A small-molecule ligand and the protein it binds are described below.
Small molecule (SMILES): C[C@@H](NCCn1cccn1)c1ccc(F)cc1

Binding-site contacts:
Ligand atom C5 contacts residue PHE380 of chain 1.A at 3.5 Å (hydrophobic).
Ligand atom C4 contacts residue PG41 of chain 1.L at 1.2 Å.
Ligand atom C3 contacts residue PHE380 of chain 1.A at 4.0 Å (hydrophobic).
Ligand atom C4 contacts residue PHE380 of chain 1.A at 3.5 Å (hydrophobic).
Ligand atom C contacts residue LEU313 of chain 1.A at 4.1 Å (hydrophobic).
Ligand atom F contacts residue VAL337 of chain 1.A at 4.2 Å.
Ligand atom N contacts residue PG41 of chain 1.L at 1.7 Å.
Ligand atom C3 contacts residue PHE369 of chain 1.A at 3.4 Å (hydrophobic).
Ligand atom F contacts residue PG41 of chain 1.L at 1.9 Å.
Ligand atom C5 contacts residue PG41 of chain 1.L at 1.0 Å.
Ligand atom N2 contacts residue ASP100 of chain 1.A at 4.2 Å.
Ligand atom C4 contacts residue ILE372 of chain 1.A at 4.1 Å (hydrophobic).
Ligand atom C3 contacts residue PG41 of chain 1.L at 0.2 Å.
Ligand atom C contacts residue ASP104 of chain 1.A at 3.4 Å.
Ligand atom C6 contacts residue PG41 of chain 1.L at 0.9 Å.
Ligand atom C8 contacts residue ASP104 of chain 1.A at 3.5 Å.
Ligand atom C9 contacts residue PG41 of chain 1.L at 4.0 Å.
Ligand atom C contacts residue PG41 of chain 1.L at 0.7 Å.
Ligand atom C4 contacts residue GLY370 of chain 1.A at 4.3 Å.
Ligand atom C4 contacts residue PHE369 of chain 1.A at 3.9 Å (hydrophobic).
Ligand atom C8 contacts residue PG41 of chain 1.L at 2.6 Å.
Ligand atom C7 contacts residue PG41 of chain 1.L at 1.4 Å.
Ligand atom C7 contacts residue PHE380 of chain 1.A at 3.8 Å (hydrophobic).
Ligand atom N contacts residue ASP104 of chain 1.A at 3.2 Å (salt-bridge).
Ligand atom F contacts residue ILE372 of chain 1.A at 3.1 Å.
Ligand atom C1 contacts residue ASP104 of chain 1.A at 3.5 Å.
Ligand atom N2 contacts residue ASP104 of chain 1.A at 3.5 Å (salt-bridge).
Ligand atom C1 contacts residue PG41 of chain 1.L at 0.2 Å.
Ligand atom N contacts residue RE71 of chain 1.C at 3.9 Å.
Ligand atom N1 contacts residue ASP104 of chain 1.A at 4.1 Å.
Ligand atom C6 contacts residue PHE380 of chain 1.A at 3.7 Å (hydrophobic).
Ligand atom C9 contacts residue ASP104 of chain 1.A at 3.8 Å.
Ligand atom C2 contacts residue PHE380 of chain 1.A at 4.1 Å (hydrophobic).
Ligand atom C9 contacts residue RE71 of chain 1.C at 3.5 Å.
Ligand atom C2 contacts residue PG41 of chain 1.L at 0.4 Å.
Ligand atom C5 contacts residue ILE372 of chain 1.A at 4.0 Å (hydrophobic).
Ligand atom C contacts residue PHE369 of chain 1.A at 3.5 Å (hydrophobic).
Ligand atom F contacts residue PHE380 of chain 1.A at 3.6 Å.
Ligand atom C4 contacts residue PRO371 of chain 1.A at 3.7 Å (hydrophobic).
Ligand atom C8 contacts residue RE71 of chain 1.C at 4.2 Å.

Sequence of chain 1.A:
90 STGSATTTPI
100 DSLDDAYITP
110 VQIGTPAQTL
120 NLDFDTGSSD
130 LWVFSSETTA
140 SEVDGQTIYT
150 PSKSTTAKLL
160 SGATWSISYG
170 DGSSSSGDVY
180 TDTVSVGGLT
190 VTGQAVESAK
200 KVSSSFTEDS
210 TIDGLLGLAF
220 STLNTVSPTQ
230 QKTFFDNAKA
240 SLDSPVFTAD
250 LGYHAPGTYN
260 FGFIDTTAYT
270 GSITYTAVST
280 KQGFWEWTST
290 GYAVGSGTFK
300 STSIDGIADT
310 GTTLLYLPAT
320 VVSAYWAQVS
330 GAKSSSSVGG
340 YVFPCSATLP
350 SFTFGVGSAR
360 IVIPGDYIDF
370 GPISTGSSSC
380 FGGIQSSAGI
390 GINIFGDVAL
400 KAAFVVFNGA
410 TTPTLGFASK